A protein and the small-molecule ligand that binds it are described below.
Small molecule (SMILES): CC(=O)N[C@@H]1[C@@H](O)[C@H](O)[C@@H](CO)O[C@H]1O

Binding-site contacts:
Ligand atom C7 contacts residue ASN156 of chain 58.F at 3.3 Å.
Ligand atom C1 contacts residue GLY126 of chain 58.F at 3.4 Å.
Ligand atom O4 contacts residue GLU127 of chain 58.F at 3.1 Å (salt-bridge).
Ligand atom C8 contacts residue ASN156 of chain 58.F at 4.2 Å.
Ligand atom C6 contacts residue LYS128 of chain 58.F at 4.3 Å.
Ligand atom O7 contacts residue ASN156 of chain 58.F at 3.2 Å (h-bond).
Ligand atom C2 contacts residue ASN156 of chain 58.F at 2.3 Å.
Ligand atom C4 contacts residue ASN156 of chain 58.F at 4.2 Å.
Ligand atom C5 contacts residue GLU127 of chain 58.F at 3.6 Å.
Ligand atom C6 contacts residue GLU127 of chain 58.F at 3.8 Å.
Ligand atom C3 contacts residue ASN156 of chain 58.F at 3.6 Å.
Ligand atom O5 contacts residue GLY126 of chain 58.F at 3.7 Å.
Ligand atom N2 contacts residue ASN156 of chain 58.F at 2.5 Å (h-bond).
Ligand atom O5 contacts residue ASN156 of chain 58.F at 2.5 Å (h-bond).
Ligand atom O3 contacts residue GLU127 of chain 58.F at 4.2 Å.
Ligand atom C4 contacts residue GLU127 of chain 58.F at 3.6 Å.
Ligand atom C3 contacts residue GLU127 of chain 58.F at 3.6 Å.
Ligand atom C1 contacts residue ASN156 of chain 58.F at 1.4 Å.
Ligand atom C5 contacts residue GLY126 of chain 58.F at 4.0 Å.
Ligand atom C5 contacts residue ASN156 of chain 58.F at 3.7 Å.
Ligand atom C8 contacts residue PRO179 of chain 58.F at 4.4 Å (hydrophobic).

Sequence of chain 58.F:
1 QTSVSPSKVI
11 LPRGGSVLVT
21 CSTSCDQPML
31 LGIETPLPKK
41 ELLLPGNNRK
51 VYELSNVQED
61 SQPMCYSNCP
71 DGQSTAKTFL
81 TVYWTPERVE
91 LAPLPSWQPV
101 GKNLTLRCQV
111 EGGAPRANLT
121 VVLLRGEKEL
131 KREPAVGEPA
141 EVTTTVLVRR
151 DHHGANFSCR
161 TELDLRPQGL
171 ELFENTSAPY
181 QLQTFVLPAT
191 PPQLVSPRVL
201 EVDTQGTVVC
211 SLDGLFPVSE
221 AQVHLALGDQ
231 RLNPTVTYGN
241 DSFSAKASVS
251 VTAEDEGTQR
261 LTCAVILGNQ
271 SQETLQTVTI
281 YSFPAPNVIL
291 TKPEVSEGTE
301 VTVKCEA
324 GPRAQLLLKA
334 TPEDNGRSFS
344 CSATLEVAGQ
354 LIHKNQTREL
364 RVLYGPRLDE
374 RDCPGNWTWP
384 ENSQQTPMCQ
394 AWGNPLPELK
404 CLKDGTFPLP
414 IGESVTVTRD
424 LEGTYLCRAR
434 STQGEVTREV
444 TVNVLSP